Binding-site contacts:
Ligand atom C1 contacts residue GLN258 of chain 1.C at 4.2 Å.
Ligand atom C3 contacts residue ASN260 of chain 1.C at 3.7 Å.
Ligand atom C2 contacts residue ASN260 of chain 1.C at 2.4 Å.
Ligand atom N2 contacts residue ASN260 of chain 1.C at 2.8 Å (h-bond).
Ligand atom O7 contacts residue LEU259 of chain 1.C at 4.0 Å.
Ligand atom N2 contacts residue GLN258 of chain 1.C at 4.1 Å.
Ligand atom C1 contacts residue ASN260 of chain 1.C at 1.4 Å.
Ligand atom C5 contacts residue ASN260 of chain 1.C at 3.6 Å.
Ligand atom N2 contacts residue LEU259 of chain 1.C at 4.2 Å.
Ligand atom O5 contacts residue ASN260 of chain 1.C at 2.3 Å (h-bond).
Ligand atom C4 contacts residue ASN260 of chain 1.C at 4.2 Å.
Ligand atom C7 contacts residue ASN260 of chain 1.C at 3.5 Å.
Ligand atom O6 contacts residue ASN260 of chain 1.C at 4.4 Å.
Ligand atom O7 contacts residue LEU226 of chain 1.C at 4.3 Å.
Ligand atom C7 contacts residue LEU259 of chain 1.C at 4.1 Å (hydrophobic).
Ligand atom O7 contacts residue ASN260 of chain 1.C at 4.4 Å.
Ligand atom C8 contacts residue ASN260 of chain 1.C at 4.0 Å.

This small molecule binds to this protein.
Small molecule (SMILES): CC(=O)N[C@@H]1[C@@H](O)[C@H](O)[C@@H](CO)O[C@H]1O

Sequence of chain 1.C:
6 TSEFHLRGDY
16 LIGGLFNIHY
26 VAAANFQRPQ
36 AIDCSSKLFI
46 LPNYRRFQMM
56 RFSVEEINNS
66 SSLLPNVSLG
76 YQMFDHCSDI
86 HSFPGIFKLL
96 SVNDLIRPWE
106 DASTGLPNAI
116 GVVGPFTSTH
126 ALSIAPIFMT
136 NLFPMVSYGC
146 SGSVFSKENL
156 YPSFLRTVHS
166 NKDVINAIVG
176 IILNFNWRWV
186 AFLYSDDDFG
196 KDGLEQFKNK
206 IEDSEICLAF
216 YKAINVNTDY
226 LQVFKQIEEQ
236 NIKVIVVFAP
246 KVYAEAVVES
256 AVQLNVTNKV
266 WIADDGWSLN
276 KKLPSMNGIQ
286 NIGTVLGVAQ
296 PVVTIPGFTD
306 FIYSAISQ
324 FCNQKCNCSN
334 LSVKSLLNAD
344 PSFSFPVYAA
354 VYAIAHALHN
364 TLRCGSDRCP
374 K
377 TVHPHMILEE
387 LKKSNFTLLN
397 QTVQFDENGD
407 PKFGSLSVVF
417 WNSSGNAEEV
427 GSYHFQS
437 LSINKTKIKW